Sequence of chain 2.A:
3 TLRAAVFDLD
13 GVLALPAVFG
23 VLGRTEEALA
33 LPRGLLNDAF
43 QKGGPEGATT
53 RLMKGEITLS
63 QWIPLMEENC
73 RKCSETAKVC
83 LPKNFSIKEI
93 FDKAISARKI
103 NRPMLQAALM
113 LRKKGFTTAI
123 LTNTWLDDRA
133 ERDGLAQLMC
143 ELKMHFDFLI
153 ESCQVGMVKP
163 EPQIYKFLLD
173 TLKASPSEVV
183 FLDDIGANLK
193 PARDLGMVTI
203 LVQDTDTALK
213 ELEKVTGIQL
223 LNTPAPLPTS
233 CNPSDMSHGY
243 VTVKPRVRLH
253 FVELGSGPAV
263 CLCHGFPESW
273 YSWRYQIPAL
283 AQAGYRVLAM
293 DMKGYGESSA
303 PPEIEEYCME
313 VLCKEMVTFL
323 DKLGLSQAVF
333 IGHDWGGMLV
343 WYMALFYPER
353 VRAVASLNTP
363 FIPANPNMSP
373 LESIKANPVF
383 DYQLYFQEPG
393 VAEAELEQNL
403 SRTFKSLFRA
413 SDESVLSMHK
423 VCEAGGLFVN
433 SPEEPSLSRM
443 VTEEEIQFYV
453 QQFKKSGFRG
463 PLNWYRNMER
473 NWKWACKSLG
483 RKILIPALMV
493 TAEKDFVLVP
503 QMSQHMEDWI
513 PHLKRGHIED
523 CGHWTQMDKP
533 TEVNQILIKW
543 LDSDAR

The protein below binds the small molecule below.
Small molecule (SMILES): CSc1ccc(O[C@]2(C)CCN(CC3CC3)C2)cc1

Binding-site contacts:
Ligand atom S18 contacts residue DMS1 of chain 2.D at 3.6 Å (h-bond).
Ligand atom C6 contacts residue ASP336 of chain 2.A at 3.3 Å.
Ligand atom C16 contacts residue TRP337 of chain 2.A at 4.1 Å (hydrophobic).
Ligand atom C9 contacts residue HIS525 of chain 2.A at 4.0 Å.
Ligand atom C8 contacts residue TYR467 of chain 2.A at 3.8 Å (hydrophobic).
Ligand atom N5 contacts residue TYR384 of chain 2.A at 3.2 Å (h-bond).
Ligand atom C17 contacts residue GLN385 of chain 2.A at 4.2 Å.
Ligand atom S18 contacts residue MET340 of chain 2.A at 4.2 Å.
Ligand atom C7 contacts residue TYR467 of chain 2.A at 3.2 Å (hydrophobic).
Ligand atom C6 contacts residue TRP337 of chain 2.A at 3.7 Å (hydrophobic).
Ligand atom C9 contacts residue PHE268 of chain 2.A at 3.4 Å (hydrophobic).
Ligand atom C4 contacts residue TYR384 of chain 2.A at 3.1 Å (hydrophobic).
Ligand atom C1 contacts residue ASP336 of chain 2.A at 3.3 Å.
Ligand atom C3 contacts residue VAL499 of chain 2.A at 4.2 Å (hydrophobic).
Ligand atom C2 contacts residue ASP336 of chain 2.A at 3.7 Å.
Ligand atom N5 contacts residue ASP336 of chain 2.A at 3.5 Å (salt-bridge).
Ligand atom S18 contacts residue ILE364 of chain 2.A at 3.8 Å.
Ligand atom C9 contacts residue TRP526 of chain 2.A at 3.9 Å (hydrophobic).
Ligand atom C13 contacts residue GLN385 of chain 2.A at 3.3 Å.
Ligand atom C1 contacts residue TRP337 of chain 2.A at 3.8 Å (hydrophobic).
Ligand atom C19 contacts residue DMS1 of chain 2.D at 3.5 Å.
Ligand atom C4 contacts residue VAL499 of chain 2.A at 3.9 Å (hydrophobic).
Ligand atom N5 contacts residue TYR467 of chain 2.A at 3.1 Å (h-bond).
Ligand atom C14 contacts residue GLN385 of chain 2.A at 4.1 Å.
Ligand atom C4 contacts residue ASP336 of chain 2.A at 3.3 Å.
Ligand atom O11 contacts residue GLN385 of chain 2.A at 3.3 Å (h-bond).
Ligand atom C13 contacts residue PHE382 of chain 2.A at 3.9 Å (hydrophobic).
Ligand atom C7 contacts residue PHE268 of chain 2.A at 4.1 Å (hydrophobic).
Ligand atom C3 contacts residue ASP336 of chain 2.A at 3.8 Å.
Ligand atom O11 contacts residue TYR467 of chain 2.A at 3.8 Å.
Ligand atom C14 contacts residue PHE382 of chain 2.A at 4.0 Å (hydrophobic).
Ligand atom C3 contacts residue LEU500 of chain 2.A at 3.8 Å (hydrophobic).
Ligand atom C3 contacts residue TYR384 of chain 2.A at 3.5 Å (hydrophobic).
Ligand atom C10 contacts residue HIS525 of chain 2.A at 3.5 Å.
Ligand atom C17 contacts residue TRP337 of chain 2.A at 3.5 Å (hydrophobic).
Ligand atom C6 contacts residue TYR467 of chain 2.A at 3.1 Å (hydrophobic).
Ligand atom C16 contacts residue MET340 of chain 2.A at 4.0 Å (hydrophobic).
Ligand atom O11 contacts residue TRP337 of chain 2.A at 3.8 Å.
Ligand atom C7 contacts residue ASP336 of chain 2.A at 3.1 Å.
Ligand atom C12 contacts residue GLN385 of chain 2.A at 3.3 Å.